Sequence of chain 1.B:
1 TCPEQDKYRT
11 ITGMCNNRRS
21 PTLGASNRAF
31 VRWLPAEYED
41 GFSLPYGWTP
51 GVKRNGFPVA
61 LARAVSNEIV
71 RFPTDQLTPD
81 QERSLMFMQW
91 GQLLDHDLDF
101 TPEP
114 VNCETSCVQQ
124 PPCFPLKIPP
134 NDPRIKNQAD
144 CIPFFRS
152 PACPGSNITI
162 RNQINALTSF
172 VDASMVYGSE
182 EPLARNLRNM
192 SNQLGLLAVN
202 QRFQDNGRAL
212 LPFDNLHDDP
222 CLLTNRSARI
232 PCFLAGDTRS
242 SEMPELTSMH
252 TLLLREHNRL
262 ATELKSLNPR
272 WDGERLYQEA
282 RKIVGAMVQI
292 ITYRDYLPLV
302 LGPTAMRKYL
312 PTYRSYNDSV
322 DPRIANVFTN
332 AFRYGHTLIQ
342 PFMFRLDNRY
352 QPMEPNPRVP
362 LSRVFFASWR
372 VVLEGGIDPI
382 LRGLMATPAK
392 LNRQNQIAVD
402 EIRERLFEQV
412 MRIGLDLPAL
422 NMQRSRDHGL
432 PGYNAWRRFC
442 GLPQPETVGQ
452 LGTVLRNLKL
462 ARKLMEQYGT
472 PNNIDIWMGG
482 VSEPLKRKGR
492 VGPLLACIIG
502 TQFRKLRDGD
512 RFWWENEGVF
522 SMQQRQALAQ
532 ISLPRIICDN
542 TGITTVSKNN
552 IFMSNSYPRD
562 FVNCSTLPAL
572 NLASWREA

Binding-site contacts:
Ligand atom C8 contacts residue ASN190 of chain 1.B at 4.5 Å.
Ligand atom C5 contacts residue ASN193 of chain 1.B at 3.4 Å.
Ligand atom O5 contacts residue ASN190 of chain 1.B at 2.2 Å (h-bond).
Ligand atom C1 contacts residue ASN193 of chain 1.B at 3.5 Å.
Ligand atom C3 contacts residue ASN190 of chain 1.B at 3.7 Å.
Ligand atom C4 contacts residue ASN190 of chain 1.B at 4.1 Å.
Ligand atom C3 contacts residue GLN202 of chain 1.B at 4.1 Å.
Ligand atom C1 contacts residue SER192 of chain 1.B at 4.4 Å.
Ligand atom C7 contacts residue VAL200 of chain 1.B at 4.0 Å (hydrophobic).
Ligand atom O5 contacts residue LEU197 of chain 1.B at 4.1 Å.
Ligand atom O3 contacts residue GLN202 of chain 1.B at 3.0 Å (h-bond).
Ligand atom N2 contacts residue GLN202 of chain 1.B at 3.6 Å.
Ligand atom C7 contacts residue ALA199 of chain 1.B at 4.2 Å (hydrophobic).
Ligand atom O6 contacts residue ASN193 of chain 1.B at 4.2 Å.
Ligand atom C6 contacts residue ASN193 of chain 1.B at 3.6 Å.
Ligand atom O7 contacts residue VAL200 of chain 1.B at 3.0 Å (h-bond).
Ligand atom C8 contacts residue GLN202 of chain 1.B at 3.6 Å.
Ligand atom O7 contacts residue GLN202 of chain 1.B at 3.1 Å (h-bond).
Ligand atom C6 contacts residue LEU195 of chain 1.B at 4.5 Å (hydrophobic).
Ligand atom C7 contacts residue GLN202 of chain 1.B at 3.2 Å.
Ligand atom O6 contacts residue LEU197 of chain 1.B at 3.5 Å.
Ligand atom C6 contacts residue ASN190 of chain 1.B at 4.5 Å.
Ligand atom C1 contacts residue ASN190 of chain 1.B at 1.4 Å.
Ligand atom O6 contacts residue ASN190 of chain 1.B at 4.5 Å.
Ligand atom C2 contacts residue ASN190 of chain 1.B at 2.4 Å.
Ligand atom C8 contacts residue ALA199 of chain 1.B at 3.9 Å (hydrophobic).
Ligand atom C7 contacts residue ASN190 of chain 1.B at 3.4 Å.
Ligand atom O7 contacts residue ASN190 of chain 1.B at 3.5 Å (h-bond).
Ligand atom C5 contacts residue ASN190 of chain 1.B at 3.5 Å.
Ligand atom O7 contacts residue ALA199 of chain 1.B at 3.6 Å.
Ligand atom O6 contacts residue GLN202 of chain 1.B at 3.3 Å (h-bond).
Ligand atom O5 contacts residue ASN193 of chain 1.B at 3.0 Å (h-bond).
Ligand atom C6 contacts residue GLN205 of chain 1.B at 4.4 Å.
Ligand atom C8 contacts residue VAL200 of chain 1.B at 4.0 Å (hydrophobic).
Ligand atom C2 contacts residue GLN202 of chain 1.B at 4.0 Å.
Ligand atom O6 contacts residue LEU195 of chain 1.B at 4.2 Å.
Ligand atom N2 contacts residue ASN190 of chain 1.B at 2.9 Å (h-bond).

The protein below binds the small molecule below.
Small molecule (SMILES): CC(=O)N[C@H]1[C@H](O[C@H]2[C@H](O)[C@@H](NC(C)=O)CO[C@@H]2CO)O[C@H](CO)[C@@H](O)[C@@H]1O